The small molecule below binds the protein below.
Small molecule (SMILES): O=C1CCC(=O)N1CCCCCCN1C(=O)CCC1=O

Sequence of chain 1.A:
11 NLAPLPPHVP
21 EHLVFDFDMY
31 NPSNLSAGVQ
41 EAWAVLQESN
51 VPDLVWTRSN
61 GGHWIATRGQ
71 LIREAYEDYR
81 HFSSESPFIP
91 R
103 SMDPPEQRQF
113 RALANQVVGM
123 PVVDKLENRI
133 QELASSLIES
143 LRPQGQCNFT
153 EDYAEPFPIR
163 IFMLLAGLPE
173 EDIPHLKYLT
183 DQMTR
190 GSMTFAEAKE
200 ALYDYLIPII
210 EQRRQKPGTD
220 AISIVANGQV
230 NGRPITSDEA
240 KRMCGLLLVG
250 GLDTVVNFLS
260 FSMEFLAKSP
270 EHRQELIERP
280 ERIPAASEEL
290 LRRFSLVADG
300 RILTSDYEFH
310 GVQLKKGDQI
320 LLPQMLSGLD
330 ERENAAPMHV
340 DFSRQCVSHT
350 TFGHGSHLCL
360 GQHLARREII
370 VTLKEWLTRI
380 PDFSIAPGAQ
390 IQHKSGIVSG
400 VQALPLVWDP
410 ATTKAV

Binding-site contacts:
Ligand atom N14 contacts residue TYR79 of chain 1.A at 4.4 Å.
Ligand atom C2 contacts residue HIS356 of chain 1.A at 1.5 Å.
Ligand atom C15 contacts residue CYS79 of chain 1.C at 3.1 Å (hydrophobic).
Ligand atom N4 contacts residue HIS356 of chain 1.A at 3.5 Å (h-bond).
Ligand atom C3 contacts residue SER355 of chain 1.A at 3.9 Å.
Ligand atom N14 contacts residue CYS79 of chain 1.C at 4.0 Å.
Ligand atom O19 contacts residue TYR79 of chain 1.A at 3.2 Å (h-bond).
Ligand atom C16 contacts residue CYS79 of chain 1.C at 1.8 Å (hydrophobic).
Ligand atom C13 contacts residue TYR79 of chain 1.A at 3.7 Å (hydrophobic).
Ligand atom C15 contacts residue MET76 of chain 1.C at 3.6 Å (hydrophobic).
Ligand atom C10 contacts residue PRO106 of chain 1.A at 4.2 Å (hydrophobic).
Ligand atom O7 contacts residue SER355 of chain 1.A at 3.3 Å.
Ligand atom O6 contacts residue PRO106 of chain 1.A at 3.5 Å.
Ligand atom C1 contacts residue HIS356 of chain 1.A at 2.4 Å.
Ligand atom C12 contacts residue SER50 of chain 1.C at 4.1 Å.
Ligand atom C1 contacts residue SER84 of chain 1.A at 3.6 Å.
Ligand atom C11 contacts residue SER355 of chain 1.A at 4.2 Å.
Ligand atom N4 contacts residue TYR79 of chain 1.A at 4.2 Å.
Ligand atom C12 contacts residue MET76 of chain 1.C at 4.3 Å (hydrophobic).
Ligand atom C3 contacts residue HIS356 of chain 1.A at 2.6 Å.
Ligand atom C8 contacts residue TYR79 of chain 1.A at 3.6 Å (hydrophobic).
Ligand atom O7 contacts residue HIS356 of chain 1.A at 3.2 Å (h-bond).
Ligand atom C18 contacts residue CYS79 of chain 1.C at 3.6 Å (hydrophobic).
Ligand atom N4 contacts residue SER355 of chain 1.A at 4.3 Å.
Ligand atom O20 contacts residue CYS79 of chain 1.C at 4.0 Å.
Ligand atom O6 contacts residue MET104 of chain 1.A at 4.3 Å.
Ligand atom C18 contacts residue TYR79 of chain 1.A at 4.2 Å (hydrophobic).
Ligand atom N14 contacts residue MET76 of chain 1.C at 4.2 Å.
Ligand atom C9 contacts residue SER355 of chain 1.A at 3.7 Å.
Ligand atom C3 contacts residue TYR79 of chain 1.A at 4.0 Å (hydrophobic).
Ligand atom C12 contacts residue TYR79 of chain 1.A at 4.2 Å (hydrophobic).
Ligand atom O20 contacts residue MET76 of chain 1.C at 3.6 Å.
Ligand atom O7 contacts residue TYR79 of chain 1.A at 3.4 Å.
Ligand atom C11 contacts residue SER50 of chain 1.C at 4.0 Å.
Ligand atom C10 contacts residue SER355 of chain 1.A at 4.0 Å.
Ligand atom C5 contacts residue HIS356 of chain 1.A at 3.5 Å.
Ligand atom C2 contacts residue SER84 of chain 1.A at 3.5 Å.
Ligand atom C9 contacts residue TYR79 of chain 1.A at 3.9 Å (hydrophobic).
Ligand atom C16 contacts residue MET76 of chain 1.C at 3.8 Å (hydrophobic).
Ligand atom C17 contacts residue CYS79 of chain 1.C at 2.3 Å (hydrophobic).

Sequence of chain 1.C:
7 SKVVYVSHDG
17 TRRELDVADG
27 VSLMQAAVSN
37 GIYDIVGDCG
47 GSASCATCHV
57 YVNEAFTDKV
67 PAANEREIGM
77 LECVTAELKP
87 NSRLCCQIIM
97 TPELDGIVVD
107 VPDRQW